Binding-site contacts:
Ligand atom C5 contacts residue THR302 of chain 1.A at 3.6 Å.
Ligand atom C6 contacts residue THR302 of chain 1.A at 4.0 Å.
Ligand atom O5 contacts residue THR302 of chain 1.A at 3.3 Å (h-bond).
Ligand atom C1 contacts residue THR302 of chain 1.A at 3.8 Å.
Ligand atom C1 contacts residue ASN300 of chain 1.A at 1.5 Å.
Ligand atom O6 contacts residue ALA303 of chain 1.A at 4.2 Å.
Ligand atom C3 contacts residue ASN300 of chain 1.A at 3.8 Å.
Ligand atom C7 contacts residue ASN300 of chain 1.A at 3.2 Å.
Ligand atom O5 contacts residue ALA303 of chain 1.A at 4.0 Å.
Ligand atom C2 contacts residue ASN300 of chain 1.A at 2.5 Å.
Ligand atom N2 contacts residue ASN300 of chain 1.A at 2.9 Å (h-bond).
Ligand atom C8 contacts residue ASN300 of chain 1.A at 4.3 Å.
Ligand atom C4 contacts residue ASN300 of chain 1.A at 4.3 Å.
Ligand atom O6 contacts residue THR302 of chain 1.A at 4.5 Å.
Ligand atom O5 contacts residue ASN300 of chain 1.A at 2.4 Å (h-bond).
Ligand atom C5 contacts residue ASN300 of chain 1.A at 3.7 Å.
Ligand atom O7 contacts residue ASN300 of chain 1.A at 3.2 Å (h-bond).

The protein below binds the small molecule below.
Small molecule (SMILES): CC(=O)N[C@@H]1[C@@H](O)[C@H](O)[C@@H](CO)O[C@H]1O

Sequence of chain 1.A:
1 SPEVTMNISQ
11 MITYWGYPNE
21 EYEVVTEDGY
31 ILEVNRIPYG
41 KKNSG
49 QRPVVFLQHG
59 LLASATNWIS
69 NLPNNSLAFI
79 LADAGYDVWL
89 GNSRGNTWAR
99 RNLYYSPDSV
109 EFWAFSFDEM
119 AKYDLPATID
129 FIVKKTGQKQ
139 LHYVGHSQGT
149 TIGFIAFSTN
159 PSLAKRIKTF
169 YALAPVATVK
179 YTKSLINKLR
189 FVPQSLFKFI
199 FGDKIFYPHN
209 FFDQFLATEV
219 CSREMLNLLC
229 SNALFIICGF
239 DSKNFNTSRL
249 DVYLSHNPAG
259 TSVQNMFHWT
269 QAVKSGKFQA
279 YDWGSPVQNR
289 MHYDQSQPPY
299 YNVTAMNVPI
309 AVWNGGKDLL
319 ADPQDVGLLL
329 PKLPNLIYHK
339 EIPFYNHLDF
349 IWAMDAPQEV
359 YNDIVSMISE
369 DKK